Binding-site contacts:
Ligand atom C13 contacts residue PHE50 of chain 1.A at 4.0 Å (hydrophobic).
Ligand atom C3 contacts residue GLU48 of chain 1.A at 3.7 Å.
Ligand atom C8 contacts residue SER101 of chain 1.A at 3.7 Å.
Ligand atom O contacts residue VAL54 of chain 1.A at 4.0 Å.
Ligand atom C2 contacts residue PRO49 of chain 1.A at 3.5 Å (hydrophobic).
Ligand atom C5 contacts residue GLU48 of chain 1.A at 3.8 Å.
Ligand atom C9 contacts residue SER101 of chain 1.A at 4.0 Å.
Ligand atom O contacts residue TYR59 of chain 1.A at 3.4 Å.
Ligand atom C10 contacts residue THR105 of chain 1.A at 3.8 Å.
Ligand atom C3 contacts residue PRO49 of chain 1.A at 3.9 Å (hydrophobic).
Ligand atom C11 contacts residue SER110 of chain 1.A at 3.6 Å.
Ligand atom C4 contacts residue PRO49 of chain 1.A at 3.9 Å (hydrophobic).
Ligand atom C9 contacts residue TYR104 of chain 1.A at 3.8 Å (hydrophobic).
Ligand atom C1 contacts residue PRO49 of chain 1.A at 3.3 Å (hydrophobic).
Ligand atom O1 contacts residue ILE112 of chain 1.A at 3.7 Å.
Ligand atom C4 contacts residue GLU48 of chain 1.A at 3.6 Å.
Ligand atom C11 contacts residue THR105 of chain 1.A at 3.5 Å.
Ligand atom N contacts residue PRO49 of chain 1.A at 2.7 Å (h-bond).
Ligand atom O1 contacts residue SER101 of chain 1.A at 2.7 Å (h-bond).
Ligand atom C7 contacts residue TYR62 of chain 1.A at 4.0 Å (hydrophobic).
Ligand atom C10 contacts residue SER101 of chain 1.A at 3.6 Å.
Ligand atom C10 contacts residue ILE112 of chain 1.A at 4.0 Å (hydrophobic).
Ligand atom C7 contacts residue TYR104 of chain 1.A at 4.0 Å (hydrophobic).
Ligand atom O2 contacts residue TYR104 of chain 1.A at 3.8 Å.
Ligand atom C5 contacts residue PRO49 of chain 1.A at 3.6 Å (hydrophobic).
Ligand atom N1 contacts residue PRO49 of chain 1.A at 3.9 Å.
Ligand atom C1 contacts residue PRO53 of chain 1.A at 3.8 Å (hydrophobic).
Ligand atom S contacts residue PRO49 of chain 1.A at 3.4 Å.
Ligand atom C6 contacts residue TYR59 of chain 1.A at 3.7 Å (hydrophobic).
Ligand atom C contacts residue VAL54 of chain 1.A at 3.9 Å (hydrophobic).
Ligand atom O2 contacts residue ILE112 of chain 1.A at 3.8 Å.
Ligand atom C6 contacts residue ILE112 of chain 1.A at 4.0 Å (hydrophobic).
Ligand atom C13 contacts residue VAL54 of chain 1.A at 3.8 Å (hydrophobic).
Ligand atom C14 contacts residue PRO49 of chain 1.A at 3.3 Å (hydrophobic).
Ligand atom C12 contacts residue ILE112 of chain 1.A at 3.9 Å (hydrophobic).
Ligand atom C contacts residue PRO49 of chain 1.A at 3.7 Å (hydrophobic).
Ligand atom C8 contacts residue ILE112 of chain 1.A at 3.6 Å (hydrophobic).
Ligand atom N1 contacts residue VAL54 of chain 1.A at 3.7 Å.
Ligand atom O1 contacts residue PHE50 of chain 1.A at 3.6 Å.
Ligand atom C9 contacts residue ILE112 of chain 1.A at 3.5 Å (hydrophobic).

Sequence of chain 1.A:
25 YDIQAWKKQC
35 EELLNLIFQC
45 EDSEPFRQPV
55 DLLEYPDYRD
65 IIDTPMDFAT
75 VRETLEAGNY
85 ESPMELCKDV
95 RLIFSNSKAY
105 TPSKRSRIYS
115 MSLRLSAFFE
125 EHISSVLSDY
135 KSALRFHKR

The small molecule below binds the protein below.
Small molecule (SMILES): O=C(NCC1=[SH]CCC1)N1CCN(C(=O)c2ccco2)CC1